The small molecule below binds the protein below.
Small molecule (SMILES): CCCCCCCCCc1cc(O)c2ccccc2[n+]1[O-]

Binding-site contacts:
Ligand atom C21 contacts residue HEM1 of chain 2.M at 3.3 Å.
Ligand atom C5 contacts residue HEM1 of chain 2.M at 4.0 Å.
Ligand atom O41 contacts residue HIS201 of chain 2.C at 4.1 Å.
Ligand atom C21 contacts residue LEU197 of chain 2.C at 4.1 Å (hydrophobic).
Ligand atom C3 contacts residue HEM1 of chain 2.M at 3.5 Å.
Ligand atom C62 contacts residue TYR224 of chain 2.C at 3.3 Å (hydrophobic).
Ligand atom C26 contacts residue SER35 of chain 2.C at 3.7 Å.
Ligand atom C22 contacts residue PHE18 of chain 2.C at 3.4 Å (hydrophobic).
Ligand atom C62 contacts residue ILE27 of chain 2.C at 3.6 Å (hydrophobic).
Ligand atom C29 contacts residue ILE39 of chain 2.C at 3.7 Å (hydrophobic).
Ligand atom O41 contacts residue HEM1 of chain 2.M at 3.6 Å.
Ligand atom C23 contacts residue PHE18 of chain 2.C at 4.2 Å (hydrophobic).
Ligand atom C52 contacts residue PHE220 of chain 2.C at 4.0 Å (hydrophobic).
Ligand atom C52 contacts residue TYR224 of chain 2.C at 3.8 Å (hydrophobic).
Ligand atom C52 contacts residue ILE27 of chain 2.C at 3.3 Å (hydrophobic).
Ligand atom C6 contacts residue PHE220 of chain 2.C at 3.1 Å (hydrophobic).
Ligand atom C51 contacts residue SER205 of chain 2.C at 3.8 Å.
Ligand atom N1 contacts residue HEM1 of chain 2.M at 4.0 Å.
Ligand atom C62 contacts residue PHE220 of chain 2.C at 3.5 Å (hydrophobic).
Ligand atom C4 contacts residue SER205 of chain 2.C at 4.1 Å.
Ligand atom C4 contacts residue HEM1 of chain 2.M at 3.5 Å.
Ligand atom O41 contacts residue LEU200 of chain 2.C at 3.3 Å.
Ligand atom C61 contacts residue ASP228 of chain 2.C at 3.8 Å.
Ligand atom C6 contacts residue HEM1 of chain 2.M at 3.9 Å.
Ligand atom OH contacts residue ASP228 of chain 2.C at 2.6 Å (salt-bridge).
Ligand atom C23 contacts residue SER35 of chain 2.C at 3.8 Å.
Ligand atom N1 contacts residue ASP228 of chain 2.C at 3.8 Å.
Ligand atom C3 contacts residue LEU197 of chain 2.C at 4.2 Å (hydrophobic).
Ligand atom C61 contacts residue TYR224 of chain 2.C at 3.8 Å (hydrophobic).
Ligand atom C23 contacts residue ASP228 of chain 2.C at 3.6 Å.
Ligand atom C51 contacts residue PHE220 of chain 2.C at 4.2 Å (hydrophobic).
Ligand atom N1 contacts residue PHE220 of chain 2.C at 3.4 Å.
Ligand atom OH contacts residue SER35 of chain 2.C at 3.7 Å.
Ligand atom C28 contacts residue ILE39 of chain 2.C at 3.9 Å (hydrophobic).
Ligand atom C61 contacts residue PHE220 of chain 2.C at 3.0 Å (hydrophobic).
Ligand atom O41 contacts residue SER205 of chain 2.C at 3.3 Å (h-bond).
Ligand atom C25 contacts residue SER35 of chain 2.C at 3.6 Å.
Ligand atom C2 contacts residue HEM1 of chain 2.M at 3.7 Å.
Ligand atom C5 contacts residue PHE220 of chain 2.C at 3.7 Å (hydrophobic).
Ligand atom OH contacts residue PHE220 of chain 2.C at 3.4 Å.

Sequence of chain 2.C:
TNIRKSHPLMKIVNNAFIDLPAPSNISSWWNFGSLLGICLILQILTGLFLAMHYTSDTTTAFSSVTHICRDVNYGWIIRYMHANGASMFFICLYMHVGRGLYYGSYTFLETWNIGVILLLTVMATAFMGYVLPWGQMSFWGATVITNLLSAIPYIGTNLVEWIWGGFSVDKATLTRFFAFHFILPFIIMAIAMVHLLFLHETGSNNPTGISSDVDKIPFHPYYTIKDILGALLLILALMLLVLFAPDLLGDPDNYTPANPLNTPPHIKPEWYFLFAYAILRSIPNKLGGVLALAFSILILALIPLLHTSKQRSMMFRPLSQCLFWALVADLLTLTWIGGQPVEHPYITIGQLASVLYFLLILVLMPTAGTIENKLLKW